Sequence of chain 1.B:
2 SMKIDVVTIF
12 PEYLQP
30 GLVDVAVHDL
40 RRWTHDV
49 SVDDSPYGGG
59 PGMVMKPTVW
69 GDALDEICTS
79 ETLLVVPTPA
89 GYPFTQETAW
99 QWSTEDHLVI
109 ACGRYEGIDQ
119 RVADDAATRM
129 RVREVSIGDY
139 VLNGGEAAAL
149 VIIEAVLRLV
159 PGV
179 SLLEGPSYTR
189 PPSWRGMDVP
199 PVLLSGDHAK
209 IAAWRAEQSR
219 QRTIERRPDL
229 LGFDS

Sequence of chain 1.A:
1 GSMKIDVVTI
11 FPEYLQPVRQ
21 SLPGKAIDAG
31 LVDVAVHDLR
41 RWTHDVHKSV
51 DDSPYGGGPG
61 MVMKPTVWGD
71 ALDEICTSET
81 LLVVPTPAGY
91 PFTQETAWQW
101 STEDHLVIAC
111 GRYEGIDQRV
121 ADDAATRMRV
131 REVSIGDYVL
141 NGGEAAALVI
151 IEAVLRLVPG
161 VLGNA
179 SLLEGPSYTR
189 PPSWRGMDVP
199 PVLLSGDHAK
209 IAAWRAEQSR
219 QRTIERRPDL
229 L

Binding-site contacts:
Ligand atom C15 contacts residue LEU140 of chain 1.B at 3.4 Å (hydrophobic).
Ligand atom N31 contacts residue ILE135 of chain 1.B at 3.5 Å (h-bond).
Ligand atom C12 contacts residue GLY111 of chain 1.B at 3.3 Å.
Ligand atom N04 contacts residue LEU140 of chain 1.B at 3.0 Å (h-bond).
Ligand atom C11 contacts residue PRO85 of chain 1.B at 3.7 Å (hydrophobic).
Ligand atom C15 contacts residue TYR113 of chain 1.B at 3.4 Å (hydrophobic).
Ligand atom C09 contacts residue GLY142 of chain 1.B at 3.6 Å.
Ligand atom C12 contacts residue ARG112 of chain 1.B at 3.7 Å.
Ligand atom N04 contacts residue TYR138 of chain 1.B at 3.7 Å.
Ligand atom C27 contacts residue GLU114 of chain 1.B at 3.6 Å.
Ligand atom C10 contacts residue GLY142 of chain 1.B at 3.7 Å.
Ligand atom C02 contacts residue TYR138 of chain 1.B at 3.4 Å (hydrophobic).
Ligand atom N01 contacts residue TYR138 of chain 1.B at 3.5 Å (h-bond).
Ligand atom N31 contacts residue THR86 of chain 1.B at 3.5 Å (h-bond).
Ligand atom N31 contacts residue ALA146 of chain 1.B at 3.5 Å.
Ligand atom C10 contacts residue GLY143 of chain 1.B at 3.5 Å.
Ligand atom C07 contacts residue PRO87 of chain 1.B at 3.6 Å (hydrophobic).
Ligand atom N01 contacts residue ILE135 of chain 1.B at 3.7 Å.
Ligand atom N01 contacts residue GLY136 of chain 1.B at 3.0 Å (h-bond).
Ligand atom C09 contacts residue GLY143 of chain 1.B at 3.6 Å.
Ligand atom N03 contacts residue TYR138 of chain 1.B at 2.6 Å (h-bond).
Ligand atom C17 contacts residue LEU140 of chain 1.B at 3.5 Å (hydrophobic).
Ligand atom C15 contacts residue ASN141 of chain 1.B at 3.6 Å.
Ligand atom N31 contacts residue SER134 of chain 1.B at 3.6 Å.
Ligand atom C18 contacts residue VAL139 of chain 1.B at 3.6 Å (hydrophobic).
Ligand atom N03 contacts residue LEU140 of chain 1.B at 3.4 Å (h-bond).
Ligand atom C06 contacts residue PRO87 of chain 1.B at 3.5 Å (hydrophobic).
Ligand atom C25 contacts residue GLU114 of chain 1.B at 3.2 Å.
Ligand atom N03 contacts residue VAL139 of chain 1.B at 3.6 Å.
Ligand atom C26 contacts residue GLU114 of chain 1.B at 3.0 Å.
Ligand atom N14 contacts residue GLY142 of chain 1.B at 3.6 Å.
Ligand atom N01 contacts residue SER134 of chain 1.B at 3.2 Å (h-bond).
Ligand atom C10 contacts residue PRO85 of chain 1.B at 3.4 Å (hydrophobic).
Ligand atom C08 contacts residue GLY142 of chain 1.B at 3.6 Å.
Ligand atom C17 contacts residue VAL139 of chain 1.B at 3.6 Å (hydrophobic).
Ligand atom C13 contacts residue TYR113 of chain 1.B at 3.6 Å (hydrophobic).
Ligand atom N31 contacts residue PRO85 of chain 1.B at 3.6 Å.
Ligand atom C28 contacts residue GLU114 of chain 1.B at 3.6 Å.
Ligand atom C13 contacts residue ARG112 of chain 1.B at 3.6 Å.
Ligand atom N31 contacts residue VAL133 of chain 1.B at 3.4 Å (h-bond).

A protein and the small-molecule ligand that binds it are described below.
Small molecule (SMILES): N#Cc1c(-c2ccc3ccn(Cc4ccc(CN5CCCCC5)cc4)c3c2)n[nH]c1N